Sequence of chain 3.D:
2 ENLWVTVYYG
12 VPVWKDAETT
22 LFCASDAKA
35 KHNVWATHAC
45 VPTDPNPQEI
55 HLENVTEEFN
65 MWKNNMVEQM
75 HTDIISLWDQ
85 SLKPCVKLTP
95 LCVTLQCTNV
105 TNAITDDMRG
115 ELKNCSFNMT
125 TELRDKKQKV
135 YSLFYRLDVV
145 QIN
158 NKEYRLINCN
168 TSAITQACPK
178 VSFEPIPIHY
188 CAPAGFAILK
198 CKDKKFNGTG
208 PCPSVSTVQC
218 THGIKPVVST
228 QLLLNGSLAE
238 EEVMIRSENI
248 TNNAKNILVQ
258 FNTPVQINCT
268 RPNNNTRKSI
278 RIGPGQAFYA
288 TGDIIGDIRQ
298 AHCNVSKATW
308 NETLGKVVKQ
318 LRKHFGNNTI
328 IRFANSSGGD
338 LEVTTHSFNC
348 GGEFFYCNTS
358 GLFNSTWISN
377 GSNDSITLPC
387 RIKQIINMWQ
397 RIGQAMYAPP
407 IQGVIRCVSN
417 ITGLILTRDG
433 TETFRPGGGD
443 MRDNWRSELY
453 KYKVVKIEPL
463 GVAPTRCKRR

Binding-site contacts:
Ligand atom O6 contacts residue ASP111 of chain 3.D at 4.2 Å.
Ligand atom C8 contacts residue CYS101 of chain 3.D at 4.1 Å (hydrophobic).
Ligand atom C4 contacts residue ASP111 of chain 3.D at 4.4 Å.
Ligand atom N2 contacts residue ASN103 of chain 3.D at 3.0 Å (h-bond).
Ligand atom C1 contacts residue LYS117 of chain 3.D at 4.3 Å.
Ligand atom O6 contacts residue ASN106 of chain 3.D at 4.5 Å.
Ligand atom O5 contacts residue ARG113 of chain 3.D at 4.0 Å.
Ligand atom C8 contacts residue ASN103 of chain 3.D at 4.0 Å.
Ligand atom C3 contacts residue ASN103 of chain 3.D at 3.8 Å.
Ligand atom C8 contacts residue THR102 of chain 3.D at 4.1 Å.
Ligand atom C6 contacts residue ASP110 of chain 3.D at 3.6 Å.
Ligand atom C4 contacts residue ASN103 of chain 3.D at 4.2 Å.
Ligand atom C8 contacts residue LYS117 of chain 3.D at 4.0 Å.
Ligand atom O5 contacts residue ASN103 of chain 3.D at 2.3 Å (h-bond).
Ligand atom O4 contacts residue ASP111 of chain 3.D at 3.7 Å.
Ligand atom O5 contacts residue ASN106 of chain 3.D at 3.8 Å.
Ligand atom C6 contacts residue ASP111 of chain 3.D at 3.1 Å.
Ligand atom C7 contacts residue LYS117 of chain 3.D at 4.2 Å.
Ligand atom C2 contacts residue ASN103 of chain 3.D at 2.5 Å.
Ligand atom C1 contacts residue GLY114 of chain 3.D at 4.0 Å.
Ligand atom N2 contacts residue LYS117 of chain 3.D at 3.6 Å.
Ligand atom C6 contacts residue ARG113 of chain 3.D at 3.9 Å.
Ligand atom C7 contacts residue ASN103 of chain 3.D at 3.3 Å.
Ligand atom O6 contacts residue ASP110 of chain 3.D at 4.0 Å.
Ligand atom O7 contacts residue ASN103 of chain 3.D at 3.2 Å (h-bond).
Ligand atom C5 contacts residue ASP111 of chain 3.D at 3.9 Å.
Ligand atom O6 contacts residue ARG113 of chain 3.D at 2.8 Å (salt-bridge).
Ligand atom C1 contacts residue ASN106 of chain 3.D at 4.2 Å.
Ligand atom C1 contacts residue ASN103 of chain 3.D at 1.4 Å.
Ligand atom O5 contacts residue GLY114 of chain 3.D at 4.0 Å.
Ligand atom C5 contacts residue ASN103 of chain 3.D at 3.6 Å.

The protein below binds the small molecule below.
Small molecule (SMILES): CC(=O)N[C@@H]1[C@@H](O)[C@H](O)[C@@H](CO)O[C@H]1O